Sequence of chain 1.Y:
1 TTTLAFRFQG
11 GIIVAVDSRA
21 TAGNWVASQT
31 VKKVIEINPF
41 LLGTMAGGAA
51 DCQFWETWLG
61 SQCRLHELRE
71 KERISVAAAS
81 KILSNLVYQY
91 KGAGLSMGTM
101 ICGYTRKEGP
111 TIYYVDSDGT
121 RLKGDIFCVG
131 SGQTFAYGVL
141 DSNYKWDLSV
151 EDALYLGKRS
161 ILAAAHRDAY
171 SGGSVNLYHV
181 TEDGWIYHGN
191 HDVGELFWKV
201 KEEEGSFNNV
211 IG

The small molecule below binds the protein below.
Small molecule (SMILES): CC(C)[C@H](O)[C@@]1(C(=O)O)NC(=O)[C@H](C)[C@H]1O

Binding-site contacts:
Ligand atom C6 contacts residue THR1 of chain 1.Y at 1.3 Å.
Ligand atom C15 contacts residue ALA49 of chain 1.Y at 4.2 Å (hydrophobic).
Ligand atom C14 contacts residue THR1 of chain 1.Y at 3.6 Å.
Ligand atom O8 contacts residue THR21 of chain 1.Y at 3.4 Å (h-bond).
Ligand atom O7 contacts residue ALA46 of chain 1.Y at 3.6 Å.
Ligand atom C13 contacts residue THR1 of chain 1.Y at 3.8 Å.
Ligand atom O10 contacts residue GLY47 of chain 1.Y at 3.7 Å.
Ligand atom C3 contacts residue GLY47 of chain 1.Y at 3.7 Å.
Ligand atom C13 contacts residue LYS33 of chain 1.Y at 4.4 Å.
Ligand atom C14 contacts residue MET45 of chain 1.Y at 3.7 Å (hydrophobic).
Ligand atom C14 contacts residue LYS33 of chain 1.Y at 4.0 Å.
Ligand atom C1 contacts residue THR21 of chain 1.Y at 4.2 Å.
Ligand atom C5 contacts residue GLY47 of chain 1.Y at 4.1 Å.
Ligand atom O12 contacts residue ARG19 of chain 1.Y at 3.8 Å.
Ligand atom C11 contacts residue THR1 of chain 1.Y at 2.9 Å.
Ligand atom O8 contacts residue THR1 of chain 1.Y at 3.3 Å (h-bond).
Ligand atom O7 contacts residue GLY47 of chain 1.Y at 3.0 Å (h-bond).
Ligand atom C9 contacts residue THR21 of chain 1.Y at 4.2 Å.
Ligand atom O8 contacts residue TYR170 of chain 1.Y at 3.5 Å (h-bond).
Ligand atom C6 contacts residue GLY47 of chain 1.Y at 4.2 Å.
Ligand atom C11 contacts residue ALA20 of chain 1.Y at 4.2 Å (hydrophobic).
Ligand atom C5 contacts residue THR1 of chain 1.Y at 2.4 Å.
Ligand atom C15 contacts residue ALA20 of chain 1.Y at 3.7 Å (hydrophobic).
Ligand atom N4 contacts residue GLY47 of chain 1.Y at 3.0 Å (h-bond).
Ligand atom O7 contacts residue THR1 of chain 1.Y at 2.2 Å (h-bond).
Ligand atom C14 contacts residue GLY47 of chain 1.Y at 3.8 Å.
Ligand atom C6 contacts residue LYS33 of chain 1.Y at 4.2 Å.
Ligand atom C13 contacts residue ARG19 of chain 1.Y at 4.4 Å.
Ligand atom C15 contacts residue ARG19 of chain 1.Y at 4.0 Å.
Ligand atom C11 contacts residue ARG19 of chain 1.Y at 3.7 Å.
Ligand atom C11 contacts residue LYS33 of chain 1.Y at 4.2 Å.
Ligand atom C13 contacts residue GLY47 of chain 1.Y at 4.0 Å.
Ligand atom C1 contacts residue THR1 of chain 1.Y at 3.1 Å.
Ligand atom N4 contacts residue THR1 of chain 1.Y at 3.7 Å.
Ligand atom C15 contacts residue LYS33 of chain 1.Y at 4.3 Å.
Ligand atom O12 contacts residue THR21 of chain 1.Y at 3.4 Å (h-bond).
Ligand atom O12 contacts residue ALA20 of chain 1.Y at 3.4 Å.
Ligand atom O8 contacts residue ARG19 of chain 1.Y at 4.1 Å.
Ligand atom C2 contacts residue THR21 of chain 1.Y at 3.9 Å.
Ligand atom O12 contacts residue THR1 of chain 1.Y at 4.2 Å.